A small-molecule ligand and the protein it binds are described below.
Small molecule (SMILES): CC(C)C[C@H](NC(=O)OCc1ccccc1)C(=O)N[C@@H](C[C@@H]1CCNC1=O)[C@@H](O)C(=O)NC1CC1

Sequence of chain 1.B:
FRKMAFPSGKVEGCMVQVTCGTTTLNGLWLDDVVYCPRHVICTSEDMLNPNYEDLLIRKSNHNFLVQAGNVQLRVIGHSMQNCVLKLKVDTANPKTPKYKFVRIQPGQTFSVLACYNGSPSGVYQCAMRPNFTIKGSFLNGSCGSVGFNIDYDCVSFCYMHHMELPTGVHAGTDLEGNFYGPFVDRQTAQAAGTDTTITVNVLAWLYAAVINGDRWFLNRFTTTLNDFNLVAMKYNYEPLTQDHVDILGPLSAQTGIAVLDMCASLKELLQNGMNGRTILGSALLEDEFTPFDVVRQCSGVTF

Binding-site contacts:
Ligand atom O29 contacts residue CYS147 of chain 1.B at 2.6 Å (h-bond).
Ligand atom O27 contacts residue HIS165 of chain 1.B at 2.8 Å (h-bond).
Ligand atom N contacts residue GLN191 of chain 1.B at 3.2 Å.
Ligand atom N contacts residue HIS166 of chain 1.B at 3.0 Å (h-bond).
Ligand atom C contacts residue HIS166 of chain 1.B at 3.8 Å.
Ligand atom C23 contacts residue ASN144 of chain 1.B at 3.7 Å.
Ligand atom CB contacts residue GLN191 of chain 1.B at 3.5 Å.
Ligand atom C34 contacts residue GLY145 of chain 1.B at 3.6 Å.
Ligand atom C35 contacts residue THR28 of chain 1.B at 3.3 Å.
Ligand atom C34 contacts residue THR28 of chain 1.B at 3.7 Å.
Ligand atom C21 contacts residue CYS147 of chain 1.B at 3.1 Å (hydrophobic).
Ligand atom O contacts residue GLY145 of chain 1.B at 2.8 Å (h-bond).
Ligand atom C contacts residue GLY145 of chain 1.B at 3.8 Å.
Ligand atom O contacts residue SER146 of chain 1.B at 3.1 Å (h-bond).
Ligand atom C23 contacts residue GLN191 of chain 1.B at 3.8 Å.
Ligand atom C28 contacts residue CYS147 of chain 1.B at 1.7 Å (hydrophobic).
Ligand atom C26 contacts residue GLU168 of chain 1.B at 3.6 Å.
Ligand atom C21 contacts residue GLU168 of chain 1.B at 3.3 Å.
Ligand atom C contacts residue CYS147 of chain 1.B at 2.7 Å (hydrophobic).
Ligand atom N contacts residue CYS147 of chain 1.B at 3.2 Å (h-bond).
Ligand atom O29 contacts residue HIS43 of chain 1.B at 2.6 Å (h-bond).
Ligand atom O27 contacts residue PHE142 of chain 1.B at 3.6 Å.
Ligand atom C28 contacts residue HIS43 of chain 1.B at 3.7 Å.
Ligand atom C36 contacts residue ASN144 of chain 1.B at 3.4 Å.
Ligand atom CD1 contacts residue MET167 of chain 1.B at 3.6 Å (hydrophobic).
Ligand atom O20 contacts residue GLU168 of chain 1.B at 3.7 Å.
Ligand atom O contacts residue CYS147 of chain 1.B at 3.0 Å (h-bond).
Ligand atom C36 contacts residue GLY145 of chain 1.B at 3.5 Å.
Ligand atom N25 contacts residue GLU168 of chain 1.B at 3.2 Å (salt-bridge).
Ligand atom O27 contacts residue GLU168 of chain 1.B at 3.7 Å.
Ligand atom CA contacts residue GLN191 of chain 1.B at 3.8 Å.
Ligand atom CA contacts residue HIS166 of chain 1.B at 3.6 Å.
Ligand atom N33 contacts residue CYS147 of chain 1.B at 3.8 Å.
Ligand atom O20 contacts residue GLN191 of chain 1.B at 3.4 Å (h-bond).
Ligand atom O27 contacts residue HIS174 of chain 1.B at 3.7 Å.
Ligand atom CA contacts residue CYS147 of chain 1.B at 2.8 Å (hydrophobic).
Ligand atom O28 contacts residue GLU168 of chain 1.B at 2.9 Å (salt-bridge).
Ligand atom O contacts residue GLN191 of chain 1.B at 3.3 Å (h-bond).
Ligand atom O28 contacts residue MET167 of chain 1.B at 3.5 Å.
Ligand atom N25 contacts residue PHE142 of chain 1.B at 3.7 Å.